Sequence of chain 1.D:
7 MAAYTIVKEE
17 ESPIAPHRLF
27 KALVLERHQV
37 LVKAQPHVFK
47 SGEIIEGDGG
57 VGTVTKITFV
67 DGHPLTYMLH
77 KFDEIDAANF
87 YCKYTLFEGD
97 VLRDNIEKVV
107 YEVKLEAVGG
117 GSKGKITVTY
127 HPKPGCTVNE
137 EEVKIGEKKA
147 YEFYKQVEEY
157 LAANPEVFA

This small molecule binds to this protein.
Small molecule (SMILES): O=S(=O)(O)c1cccc2cccc(Nc3ccccc3)c12

Binding-site contacts:
Ligand atom C5 contacts residue VAL109 of chain 1.D at 4.1 Å (hydrophobic).
Ligand atom O2 contacts residue TYR147 of chain 1.D at 3.6 Å.
Ligand atom O2 contacts residue ALA146 of chain 1.D at 4.0 Å.
Ligand atom N contacts residue ILE122 of chain 1.D at 4.0 Å.
Ligand atom C1 contacts residue LEU29 of chain 1.D at 4.1 Å (hydrophobic).
Ligand atom C3 contacts residue VAL109 of chain 1.D at 3.5 Å (hydrophobic).
Ligand atom C11 contacts residue LEU29 of chain 1.D at 4.1 Å (hydrophobic).
Ligand atom C6 contacts residue ILE122 of chain 1.D at 4.0 Å (hydrophobic).
Ligand atom C7 contacts residue TYR107 of chain 1.D at 4.0 Å (hydrophobic).
Ligand atom O3 contacts residue LYS14 of chain 1.D at 4.1 Å.
Ligand atom C4 contacts residue LEU29 of chain 1.D at 4.1 Å (hydrophobic).
Ligand atom O3 contacts residue ILE122 of chain 1.D at 3.4 Å.
Ligand atom C4 contacts residue VAL109 of chain 1.D at 3.2 Å (hydrophobic).
Ligand atom C3 contacts residue LEU29 of chain 1.D at 4.0 Å (hydrophobic).
Ligand atom C12 contacts residue TYR150 of chain 1.D at 3.5 Å (hydrophobic).
Ligand atom O1 contacts residue TYR150 of chain 1.D at 3.2 Å.
Ligand atom O3 contacts residue GLU16 of chain 1.D at 3.8 Å.
Ligand atom C7 contacts residue ARG33 of chain 1.D at 4.1 Å.
Ligand atom O2 contacts residue LYS14 of chain 1.D at 3.2 Å (salt-bridge).
Ligand atom C16 contacts residue LEU111 of chain 1.D at 3.8 Å (hydrophobic).
Ligand atom C7 contacts residue ILE122 of chain 1.D at 4.0 Å (hydrophobic).
Ligand atom C13 contacts residue TYR150 of chain 1.D at 3.6 Å (hydrophobic).
Ligand atom O1 contacts residue TYR147 of chain 1.D at 3.8 Å.
Ligand atom C10 contacts residue ILE122 of chain 1.D at 4.0 Å (hydrophobic).
Ligand atom C6 contacts residue ARG33 of chain 1.D at 4.1 Å.
Ligand atom C15 contacts residue LEU25 of chain 1.D at 3.2 Å (hydrophobic).
Ligand atom C13 contacts residue GLU16 of chain 1.D at 3.4 Å.
Ligand atom C12 contacts residue GLU16 of chain 1.D at 3.2 Å.
Ligand atom C14 contacts residue LEU25 of chain 1.D at 3.2 Å (hydrophobic).
Ligand atom C2 contacts residue LEU29 of chain 1.D at 3.5 Å (hydrophobic).
Ligand atom C5 contacts residue ILE122 of chain 1.D at 4.1 Å (hydrophobic).
Ligand atom C1 contacts residue ILE122 of chain 1.D at 3.9 Å (hydrophobic).
Ligand atom C15 contacts residue LEU111 of chain 1.D at 3.5 Å (hydrophobic).
Ligand atom C8 contacts residue ILE122 of chain 1.D at 4.1 Å (hydrophobic).
Ligand atom C16 contacts residue LEU29 of chain 1.D at 3.7 Å (hydrophobic).
Ligand atom C7 contacts residue ALA146 of chain 1.D at 3.7 Å (hydrophobic).
Ligand atom C8 contacts residue ALA146 of chain 1.D at 3.3 Å (hydrophobic).
Ligand atom C6 contacts residue TYR90 of chain 1.D at 4.0 Å (hydrophobic).
Ligand atom O1 contacts residue ALA146 of chain 1.D at 4.0 Å.
Ligand atom C6 contacts residue TYR107 of chain 1.D at 4.1 Å (hydrophobic).